Sequence of chain 1.B:
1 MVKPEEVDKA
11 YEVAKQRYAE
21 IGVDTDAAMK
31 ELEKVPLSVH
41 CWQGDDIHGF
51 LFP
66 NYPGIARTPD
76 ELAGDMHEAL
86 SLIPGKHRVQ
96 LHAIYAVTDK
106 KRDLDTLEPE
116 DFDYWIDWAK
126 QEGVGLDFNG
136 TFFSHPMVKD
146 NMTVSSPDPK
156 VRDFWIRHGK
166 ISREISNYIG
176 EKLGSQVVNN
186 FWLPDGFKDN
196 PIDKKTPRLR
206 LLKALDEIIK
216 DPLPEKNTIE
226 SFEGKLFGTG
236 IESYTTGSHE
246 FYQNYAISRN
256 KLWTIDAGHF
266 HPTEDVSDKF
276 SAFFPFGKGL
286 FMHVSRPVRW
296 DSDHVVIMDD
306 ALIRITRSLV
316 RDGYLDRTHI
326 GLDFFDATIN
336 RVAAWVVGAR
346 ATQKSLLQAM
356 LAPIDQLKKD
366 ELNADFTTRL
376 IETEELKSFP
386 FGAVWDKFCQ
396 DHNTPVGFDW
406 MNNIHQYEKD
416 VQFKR

Binding-site contacts:
Ligand atom C3 contacts residue PHE403 of chain 1.A at 3.8 Å (hydrophobic).
Ligand atom O6 contacts residue PHE403 of chain 1.A at 4.2 Å.
Ligand atom C4 contacts residue PHE403 of chain 1.A at 4.0 Å (hydrophobic).
Ligand atom C2 contacts residue ASP404 of chain 1.A at 3.7 Å.
Ligand atom C1 contacts residue PHE403 of chain 1.A at 4.2 Å (hydrophobic).
Ligand atom O5 contacts residue MET406 of chain 1.A at 4.1 Å.
Ligand atom O1 contacts residue ILE21 of chain 1.B at 4.2 Å.
Ligand atom O3 contacts residue ASN407 of chain 1.A at 2.4 Å (h-bond).
Ligand atom O4 contacts residue HIS410 of chain 1.A at 3.4 Å.
Ligand atom C2 contacts residue ASN407 of chain 1.A at 4.0 Å.
Ligand atom O4 contacts residue MET406 of chain 1.A at 3.6 Å.
Ligand atom O6 contacts residue GLU377 of chain 1.B at 3.3 Å (salt-bridge).
Ligand atom O2 contacts residue MET1 of chain 1.A at 4.3 Å.
Ligand atom C4 contacts residue MET406 of chain 1.A at 3.6 Å (hydrophobic).
Ligand atom C2 contacts residue PHE403 of chain 1.A at 3.8 Å (hydrophobic).
Ligand atom O6 contacts residue MET406 of chain 1.A at 4.5 Å.
Ligand atom C4 contacts residue ASN407 of chain 1.A at 4.1 Å.
Ligand atom O5 contacts residue PHE403 of chain 1.A at 3.8 Å.
Ligand atom C5 contacts residue MET406 of chain 1.A at 4.0 Å (hydrophobic).
Ligand atom C6 contacts residue GLU377 of chain 1.B at 3.5 Å.
Ligand atom O2 contacts residue ASN407 of chain 1.A at 3.2 Å (h-bond).
Ligand atom O2 contacts residue ASP404 of chain 1.A at 2.9 Å (salt-bridge).
Ligand atom C6 contacts residue MET406 of chain 1.A at 3.7 Å (hydrophobic).
Ligand atom C3 contacts residue MET406 of chain 1.A at 4.3 Å (hydrophobic).
Ligand atom O4 contacts residue ASN407 of chain 1.A at 3.9 Å.
Ligand atom C3 contacts residue ASN407 of chain 1.A at 3.1 Å.
Ligand atom O1 contacts residue ASP404 of chain 1.A at 4.2 Å.
Ligand atom O1 contacts residue PHE403 of chain 1.A at 3.9 Å.

Sequence of chain 1.A:
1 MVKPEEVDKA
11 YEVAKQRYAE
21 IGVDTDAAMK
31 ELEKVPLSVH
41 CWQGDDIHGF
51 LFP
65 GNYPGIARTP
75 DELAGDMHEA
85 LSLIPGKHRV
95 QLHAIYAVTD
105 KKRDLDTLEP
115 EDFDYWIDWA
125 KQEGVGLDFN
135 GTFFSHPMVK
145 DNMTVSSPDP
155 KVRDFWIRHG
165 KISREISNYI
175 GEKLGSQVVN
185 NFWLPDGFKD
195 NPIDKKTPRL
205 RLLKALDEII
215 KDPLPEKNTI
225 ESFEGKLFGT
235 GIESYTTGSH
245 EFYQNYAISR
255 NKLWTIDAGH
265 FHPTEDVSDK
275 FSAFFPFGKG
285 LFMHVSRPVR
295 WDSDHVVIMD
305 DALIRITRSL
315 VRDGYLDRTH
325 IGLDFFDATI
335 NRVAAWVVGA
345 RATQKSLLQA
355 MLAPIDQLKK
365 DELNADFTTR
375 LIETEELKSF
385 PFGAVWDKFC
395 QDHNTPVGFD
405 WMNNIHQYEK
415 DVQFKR

A protein and the small-molecule ligand that binds it are described below.
Small molecule (SMILES): OC[C@H]1O[C@@H](O)[C@H](O)[C@H](O)[C@@H]1O